Sequence of chain 1.C:
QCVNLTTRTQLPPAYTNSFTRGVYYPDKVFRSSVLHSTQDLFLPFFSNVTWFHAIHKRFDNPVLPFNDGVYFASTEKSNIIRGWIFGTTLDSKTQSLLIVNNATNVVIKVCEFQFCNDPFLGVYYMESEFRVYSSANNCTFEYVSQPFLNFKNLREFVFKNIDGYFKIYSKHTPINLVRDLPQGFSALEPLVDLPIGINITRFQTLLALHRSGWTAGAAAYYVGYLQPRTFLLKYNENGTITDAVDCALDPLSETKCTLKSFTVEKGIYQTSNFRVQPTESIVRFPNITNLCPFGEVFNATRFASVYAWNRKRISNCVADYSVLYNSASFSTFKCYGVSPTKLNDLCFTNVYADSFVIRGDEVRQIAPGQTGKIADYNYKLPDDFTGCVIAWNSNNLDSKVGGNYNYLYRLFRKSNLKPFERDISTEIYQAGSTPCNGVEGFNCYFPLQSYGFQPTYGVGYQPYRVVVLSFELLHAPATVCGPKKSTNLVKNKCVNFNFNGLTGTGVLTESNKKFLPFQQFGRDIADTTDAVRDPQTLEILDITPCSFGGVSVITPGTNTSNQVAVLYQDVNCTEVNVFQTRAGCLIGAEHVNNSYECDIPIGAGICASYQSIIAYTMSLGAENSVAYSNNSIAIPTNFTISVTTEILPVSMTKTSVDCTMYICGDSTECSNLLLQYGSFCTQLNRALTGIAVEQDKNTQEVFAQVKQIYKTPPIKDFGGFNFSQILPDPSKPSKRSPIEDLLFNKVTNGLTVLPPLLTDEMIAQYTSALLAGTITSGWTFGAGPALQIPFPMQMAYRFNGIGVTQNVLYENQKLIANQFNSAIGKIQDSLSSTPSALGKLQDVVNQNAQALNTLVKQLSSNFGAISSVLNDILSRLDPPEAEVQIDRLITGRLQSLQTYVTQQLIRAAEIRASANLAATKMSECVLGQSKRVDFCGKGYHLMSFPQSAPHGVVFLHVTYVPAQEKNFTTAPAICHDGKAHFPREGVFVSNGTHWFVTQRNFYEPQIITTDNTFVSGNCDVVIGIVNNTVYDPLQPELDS

Binding-site contacts:
Ligand atom C1 contacts residue ASN17 of chain 1.C at 1.5 Å.
Ligand atom C3 contacts residue ASN17 of chain 1.C at 3.9 Å.
Ligand atom C7 contacts residue ASN17 of chain 1.C at 3.4 Å.
Ligand atom C5 contacts residue ASN137 of chain 1.C at 3.7 Å.
Ligand atom C8 contacts residue ASN17 of chain 1.C at 4.2 Å.
Ligand atom C8 contacts residue CYS15 of chain 1.C at 3.4 Å (hydrophobic).
Ligand atom O7 contacts residue ASN17 of chain 1.C at 3.5 Å (h-bond).
Ligand atom N2 contacts residue CYS15 of chain 1.C at 4.5 Å.
Ligand atom O5 contacts residue ASN17 of chain 1.C at 2.4 Å (h-bond).
Ligand atom C1 contacts residue ASN137 of chain 1.C at 4.3 Å.
Ligand atom O5 contacts residue ASN137 of chain 1.C at 3.8 Å.
Ligand atom C3 contacts residue ASN137 of chain 1.C at 4.5 Å.
Ligand atom N2 contacts residue ASN17 of chain 1.C at 3.1 Å (h-bond).
Ligand atom C6 contacts residue ASN137 of chain 1.C at 3.9 Å.
Ligand atom C5 contacts residue ASN17 of chain 1.C at 3.7 Å.
Ligand atom C4 contacts residue ASN17 of chain 1.C at 4.3 Å.
Ligand atom C2 contacts residue ASN17 of chain 1.C at 2.6 Å.

This small molecule binds to this protein.
Small molecule (SMILES): CC(=O)N[C@H]1[C@H](O[C@H]2[C@H](O)[C@@H](NC(C)=O)CO[C@@H]2CO)O[C@H](CO)[C@@H](O)[C@@H]1O